Sequence of chain 1.A:
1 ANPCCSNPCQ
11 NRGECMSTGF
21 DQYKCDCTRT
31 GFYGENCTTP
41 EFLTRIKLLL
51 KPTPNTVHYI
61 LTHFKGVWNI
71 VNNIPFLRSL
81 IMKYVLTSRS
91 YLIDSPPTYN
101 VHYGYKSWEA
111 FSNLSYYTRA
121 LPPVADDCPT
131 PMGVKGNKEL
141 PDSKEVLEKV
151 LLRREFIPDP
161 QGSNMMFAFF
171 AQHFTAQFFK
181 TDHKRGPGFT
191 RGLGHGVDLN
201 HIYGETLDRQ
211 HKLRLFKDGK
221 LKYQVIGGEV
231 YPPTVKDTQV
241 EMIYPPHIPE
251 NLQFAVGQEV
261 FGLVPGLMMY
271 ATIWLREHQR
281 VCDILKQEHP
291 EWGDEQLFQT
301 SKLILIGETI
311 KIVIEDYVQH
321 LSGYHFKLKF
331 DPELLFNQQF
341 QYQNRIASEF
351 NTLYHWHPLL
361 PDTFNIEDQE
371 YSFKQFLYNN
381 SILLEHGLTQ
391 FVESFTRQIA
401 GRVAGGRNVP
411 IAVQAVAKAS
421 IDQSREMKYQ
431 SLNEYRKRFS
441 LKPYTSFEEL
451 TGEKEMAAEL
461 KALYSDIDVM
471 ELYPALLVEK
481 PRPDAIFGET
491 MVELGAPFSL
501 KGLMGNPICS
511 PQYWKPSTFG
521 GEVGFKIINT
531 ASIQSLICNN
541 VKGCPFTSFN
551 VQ

This protein binds this small molecule.
Small molecule (SMILES): CC(=O)N[C@H]1[C@H](O[C@H]2[C@H](O)[C@@H](NC(C)=O)CO[C@@H]2CO)O[C@H](CO)[C@@H](O[C@H]2O[C@H](CO[C@H]3O[C@H](CO)[C@@H](O)[C@H](O)[C@@H]3O)[C@@H](O)[C@H](O)[C@@H]2O)[C@@H]1O

Binding-site contacts:
Ligand atom C1 contacts residue TYR116 of chain 1.A at 4.0 Å (hydrophobic).
Ligand atom O5 contacts residue ASN113 of chain 1.A at 2.3 Å (h-bond).
Ligand atom C8 contacts residue ARG185 of chain 1.A at 3.6 Å.
Ligand atom C2 contacts residue ASN113 of chain 1.A at 2.4 Å.
Ligand atom O2 contacts residue ASP208 of chain 1.B at 4.0 Å.
Ligand atom O6 contacts residue TYR116 of chain 1.A at 3.7 Å.
Ligand atom C2 contacts residue ARG185 of chain 1.A at 4.3 Å.
Ligand atom O4 contacts residue ARG185 of chain 1.A at 3.6 Å.
Ligand atom O5 contacts residue GLU109 of chain 1.A at 3.4 Å (salt-bridge).
Ligand atom O6 contacts residue LEU207 of chain 1.B at 4.0 Å.
Ligand atom C5 contacts residue LEU207 of chain 1.B at 3.8 Å (hydrophobic).
Ligand atom C6 contacts residue LEU207 of chain 1.B at 3.7 Å (hydrophobic).
Ligand atom O6 contacts residue ASP208 of chain 1.B at 2.5 Å (salt-bridge).
Ligand atom N2 contacts residue ASN113 of chain 1.A at 2.9 Å (h-bond).
Ligand atom C6 contacts residue ASP208 of chain 1.B at 3.4 Å.
Ligand atom C1 contacts residue GLU109 of chain 1.A at 3.6 Å.
Ligand atom C7 contacts residue ARG185 of chain 1.A at 3.5 Å.
Ligand atom C7 contacts residue ASN113 of chain 1.A at 3.5 Å.
Ligand atom C3 contacts residue ASN113 of chain 1.A at 3.8 Å.
Ligand atom C4 contacts residue LEU207 of chain 1.B at 4.0 Å (hydrophobic).
Ligand atom O5 contacts residue LEU207 of chain 1.B at 3.6 Å.
Ligand atom O5 contacts residue PHE189 of chain 1.A at 4.3 Å.
Ligand atom C6 contacts residue TYR116 of chain 1.A at 3.6 Å (hydrophobic).
Ligand atom C2 contacts residue GLU109 of chain 1.A at 4.1 Å.
Ligand atom C5 contacts residue PHE189 of chain 1.A at 3.9 Å (hydrophobic).
Ligand atom C6 contacts residue PHE189 of chain 1.A at 3.7 Å (hydrophobic).
Ligand atom C5 contacts residue ARG185 of chain 1.A at 4.0 Å.
Ligand atom O3 contacts residue GLN239 of chain 1.B at 3.8 Å.
Ligand atom C3 contacts residue ARG185 of chain 1.A at 3.4 Å.
Ligand atom C1 contacts residue ASN113 of chain 1.A at 1.4 Å.
Ligand atom C4 contacts residue ASN113 of chain 1.A at 4.1 Å.
Ligand atom O3 contacts residue ARG185 of chain 1.A at 4.2 Å.
Ligand atom O3 contacts residue LEU207 of chain 1.B at 4.3 Å.
Ligand atom O7 contacts residue ASN113 of chain 1.A at 3.7 Å.
Ligand atom C4 contacts residue ARG185 of chain 1.A at 3.9 Å.
Ligand atom C5 contacts residue ASN113 of chain 1.A at 3.6 Å.
Ligand atom O7 contacts residue ARG185 of chain 1.A at 2.9 Å.
Ligand atom O5 contacts residue TYR116 of chain 1.A at 3.4 Å.
Ligand atom O7 contacts residue LEU207 of chain 1.B at 4.1 Å.
Ligand atom C5 contacts residue TYR116 of chain 1.A at 4.3 Å (hydrophobic).

Sequence of chain 1.B:
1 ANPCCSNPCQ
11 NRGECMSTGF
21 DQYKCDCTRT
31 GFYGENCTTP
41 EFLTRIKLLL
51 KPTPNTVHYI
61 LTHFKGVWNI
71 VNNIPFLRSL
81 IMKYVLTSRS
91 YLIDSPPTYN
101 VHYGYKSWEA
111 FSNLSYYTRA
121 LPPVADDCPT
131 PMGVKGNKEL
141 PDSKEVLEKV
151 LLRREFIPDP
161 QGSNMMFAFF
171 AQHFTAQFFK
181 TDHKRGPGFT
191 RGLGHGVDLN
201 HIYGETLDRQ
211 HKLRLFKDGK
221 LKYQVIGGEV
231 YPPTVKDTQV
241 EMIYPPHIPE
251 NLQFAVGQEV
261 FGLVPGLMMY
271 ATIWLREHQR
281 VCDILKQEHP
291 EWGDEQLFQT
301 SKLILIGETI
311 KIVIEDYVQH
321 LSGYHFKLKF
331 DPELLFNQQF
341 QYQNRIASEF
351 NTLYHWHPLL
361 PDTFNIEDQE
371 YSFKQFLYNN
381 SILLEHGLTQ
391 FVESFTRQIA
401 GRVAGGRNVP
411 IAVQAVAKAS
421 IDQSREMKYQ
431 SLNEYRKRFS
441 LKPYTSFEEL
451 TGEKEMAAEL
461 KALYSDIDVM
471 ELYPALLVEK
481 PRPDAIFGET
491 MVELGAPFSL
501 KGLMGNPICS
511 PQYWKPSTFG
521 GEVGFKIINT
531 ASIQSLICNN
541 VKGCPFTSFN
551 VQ